Binding-site contacts:
Ligand atom P1 contacts residue MN1 of chain 2.B at 3.4 Å.
Ligand atom C12 contacts residue ND81 of chain 2.F at 3.4 Å.
Ligand atom C2 contacts residue ALA172 of chain 2.A at 3.5 Å (hydrophobic).
Ligand atom C1 contacts residue ND81 of chain 2.F at 3.1 Å.
Ligand atom O1 contacts residue GLN190 of chain 2.A at 2.9 Å (h-bond).
Ligand atom N4 contacts residue ILE171 of chain 2.A at 3.4 Å (h-bond).
Ligand atom O4 contacts residue ILE171 of chain 2.A at 2.8 Å (h-bond).
Ligand atom O3 contacts residue ND81 of chain 2.F at 3.5 Å.
Ligand atom O8 contacts residue MN1 of chain 2.B at 2.2 Å.
Ligand atom C11 contacts residue ND81 of chain 2.F at 3.5 Å.
Ligand atom C1 contacts residue GLN190 of chain 2.A at 3.5 Å.
Ligand atom C17 contacts residue THR153 of chain 2.A at 3.4 Å.
Ligand atom O8 contacts residue ASN168 of chain 2.A at 2.9 Å (h-bond).
Ligand atom O3 contacts residue ARG173 of chain 2.A at 2.8 Å (salt-bridge).
Ligand atom C4 contacts residue ND81 of chain 2.F at 3.5 Å.
Ligand atom C2 contacts residue ND81 of chain 2.F at 3.4 Å.
Ligand atom P1 contacts residue K1 of chain 2.C at 3.4 Å.
Ligand atom O6 contacts residue MET225 of chain 2.A at 3.1 Å.
Ligand atom C19 contacts residue ILE171 of chain 2.A at 3.2 Å (hydrophobic).
Ligand atom O8 contacts residue GLU233 of chain 2.A at 3.0 Å (salt-bridge).
Ligand atom O10 contacts residue LYS391 of chain 2.A at 2.7 Å (salt-bridge).
Ligand atom O8 contacts residue HIS191 of chain 2.A at 3.2 Å (h-bond).
Ligand atom O10 contacts residue PRO226 of chain 2.A at 3.5 Å.
Ligand atom N2 contacts residue ILE171 of chain 2.A at 3.3 Å (h-bond).
Ligand atom O5 contacts residue GLN190 of chain 2.A at 2.9 Å (h-bond).
Ligand atom O1 contacts residue ND81 of chain 2.F at 3.4 Å.
Ligand atom O10 contacts residue MET225 of chain 2.A at 3.5 Å (h-bond).
Ligand atom C4 contacts residue ILE171 of chain 2.A at 3.3 Å (hydrophobic).
Ligand atom O6 contacts residue PRO226 of chain 2.A at 3.2 Å (h-bond).
Ligand atom O8 contacts residue K1 of chain 2.C at 2.9 Å.
Ligand atom N2 contacts residue ND81 of chain 2.F at 3.2 Å.
Ligand atom N1 contacts residue ND81 of chain 2.F at 3.2 Å.
Ligand atom O7 contacts residue K1 of chain 2.C at 3.0 Å.
Ligand atom O7 contacts residue SER223 of chain 2.A at 3.5 Å (h-bond).
Ligand atom C2 contacts residue ARG173 of chain 2.A at 3.4 Å.
Ligand atom O7 contacts residue SER170 of chain 2.A at 3.2 Å.
Ligand atom O9 contacts residue HIS191 of chain 2.A at 2.8 Å (h-bond).
Ligand atom O2 contacts residue ND81 of chain 2.F at 2.3 Å.
Ligand atom C3 contacts residue ND81 of chain 2.F at 3.5 Å.
Ligand atom N2 contacts residue GLN190 of chain 2.A at 3.3 Å (h-bond).

Sequence of chain 2.A:
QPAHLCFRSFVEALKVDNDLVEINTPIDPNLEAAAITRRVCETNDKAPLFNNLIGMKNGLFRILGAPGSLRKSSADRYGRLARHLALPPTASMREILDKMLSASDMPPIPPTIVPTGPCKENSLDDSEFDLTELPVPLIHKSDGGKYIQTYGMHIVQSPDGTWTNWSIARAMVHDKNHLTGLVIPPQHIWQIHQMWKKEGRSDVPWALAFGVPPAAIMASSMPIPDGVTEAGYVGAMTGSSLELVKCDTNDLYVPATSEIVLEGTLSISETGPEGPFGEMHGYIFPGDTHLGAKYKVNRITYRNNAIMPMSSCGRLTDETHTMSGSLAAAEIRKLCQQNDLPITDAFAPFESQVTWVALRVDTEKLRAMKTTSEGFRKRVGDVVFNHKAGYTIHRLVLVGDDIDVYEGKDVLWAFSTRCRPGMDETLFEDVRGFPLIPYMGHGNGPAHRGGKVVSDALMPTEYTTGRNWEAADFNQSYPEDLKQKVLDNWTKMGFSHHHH

This protein binds this small molecule.
Small molecule (SMILES): Cc1cc2c3c(c1C)C(C)(C)C[C@@H](O)N3c1c(nc(O)[nH]c1=O)N2C[C@H](O)[C@H](O)[C@H](O)COP(=O)(O)O